Sequence of chain 1.A:
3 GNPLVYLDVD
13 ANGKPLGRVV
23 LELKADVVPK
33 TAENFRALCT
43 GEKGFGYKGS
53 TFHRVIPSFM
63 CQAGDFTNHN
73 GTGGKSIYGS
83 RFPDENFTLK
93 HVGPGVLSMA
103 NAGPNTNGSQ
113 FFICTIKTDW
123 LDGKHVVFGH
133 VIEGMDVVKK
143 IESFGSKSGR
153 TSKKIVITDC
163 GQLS

Binding-site contacts:
Ligand atom CAK contacts residue HIS132 of chain 1.A at 3.6 Å.
Ligand atom NAB contacts residue PRO96 of chain 1.A at 2.7 Å (h-bond).
Ligand atom NAB contacts residue GLY95 of chain 1.A at 4.4 Å.
Ligand atom CAE contacts residue VAL98 of chain 1.A at 3.9 Å (hydrophobic).
Ligand atom OAC contacts residue HIS132 of chain 1.A at 3.7 Å.
Ligand atom CAI contacts residue HIS132 of chain 1.A at 3.8 Å.
Ligand atom CAD contacts residue LYS26 of chain 1.A at 4.1 Å.
Ligand atom NAH contacts residue HIS132 of chain 1.A at 3.9 Å.
Ligand atom CAD contacts residue VAL94 of chain 1.A at 3.8 Å (hydrophobic).
Ligand atom CAJ contacts residue GLY97 of chain 1.A at 4.5 Å.
Ligand atom CAE contacts residue HIS132 of chain 1.A at 3.6 Å.
Ligand atom CAG contacts residue HIS132 of chain 1.A at 3.6 Å.
Ligand atom CAF contacts residue HIS132 of chain 1.A at 4.1 Å.
Ligand atom NAB contacts residue HIS132 of chain 1.A at 3.8 Å.
Ligand atom CAJ contacts residue PRO96 of chain 1.A at 3.8 Å (hydrophobic).
Ligand atom NAB contacts residue GLY97 of chain 1.A at 3.3 Å.
Ligand atom CAE contacts residue VAL94 of chain 1.A at 3.7 Å (hydrophobic).
Ligand atom CAD contacts residue HIS132 of chain 1.A at 4.1 Å.
Ligand atom CAJ contacts residue HIS132 of chain 1.A at 3.6 Å.
Ligand atom NAB contacts residue VAL98 of chain 1.A at 3.5 Å (h-bond).
Ligand atom CAF contacts residue LYS26 of chain 1.A at 4.5 Å.

The small molecule below binds the protein below.
Small molecule (SMILES): CC(=O)Nc1cccc(N)c1